The protein below binds the small molecule below.
Small molecule (SMILES): Nc1nc2c([nH]c(=O)n2[C@@H]2O[C@H](CO[P](=O)(O)O[P](=O)(O)OP(=O)(O)O)[C@@H](O)[C@H]2O)c(=O)[nH]1

Sequence of chain 1.D:
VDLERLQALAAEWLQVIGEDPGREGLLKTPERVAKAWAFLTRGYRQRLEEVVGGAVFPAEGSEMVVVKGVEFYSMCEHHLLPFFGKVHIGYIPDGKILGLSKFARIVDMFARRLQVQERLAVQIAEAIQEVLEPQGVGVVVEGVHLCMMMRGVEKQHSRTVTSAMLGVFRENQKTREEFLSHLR

Binding-site contacts:
Ligand atom O8 contacts residue HIS111 of chain 2.B at 3.4 Å (h-bond).
Ligand atom O1G contacts residue ARG183 of chain 2.B at 2.9 Å (salt-bridge).
Ligand atom C2 contacts residue GLU150 of chain 2.B at 3.5 Å.
Ligand atom O2G contacts residue ARG183 of chain 2.B at 2.8 Å (salt-bridge).
Ligand atom PG contacts residue SER133 of chain 2.C at 3.4 Å.
Ligand atom O2' contacts residue SER133 of chain 2.C at 2.7 Å (h-bond).
Ligand atom C3' contacts residue SER133 of chain 2.C at 3.1 Å.
Ligand atom O1G contacts residue SER133 of chain 2.C at 3.0 Å (h-bond).
Ligand atom O3G contacts residue LYS134 of chain 2.C at 2.8 Å (salt-bridge).
Ligand atom O1B contacts residue ARG183 of chain 2.B at 3.3 Å (salt-bridge).
Ligand atom O8 contacts residue CYS179 of chain 2.B at 3.3 Å (h-bond).
Ligand atom C8 contacts residue HIS110 of chain 2.B at 3.2 Å.
Ligand atom O3B contacts residue LYS134 of chain 2.C at 3.3 Å (salt-bridge).
Ligand atom N3 contacts residue LEU132 of chain 2.C at 3.1 Å (h-bond).
Ligand atom O2' contacts residue LEU132 of chain 2.C at 3.2 Å (h-bond).
Ligand atom O3G contacts residue SER133 of chain 2.C at 2.6 Å (h-bond).
Ligand atom N3 contacts residue GLY131 of chain 2.C at 3.5 Å.
Ligand atom O2G contacts residue ARG137 of chain 2.C at 2.9 Å (salt-bridge).
Ligand atom O3' contacts residue LYS134 of chain 2.C at 3.3 Å.
Ligand atom O1A contacts residue ARG64 of chain 1.D at 2.8 Å (salt-bridge).
Ligand atom C2' contacts residue SER133 of chain 2.C at 3.5 Å.
Ligand atom O4' contacts residue HIS110 of chain 2.B at 3.5 Å.
Ligand atom O6 contacts residue VAL148 of chain 2.B at 3.2 Å.
Ligand atom N2 contacts residue LEU130 of chain 2.C at 3.1 Å (h-bond).
Ligand atom C1' contacts residue GLY131 of chain 2.C at 3.5 Å.
Ligand atom O6 contacts residue GLN149 of chain 2.B at 2.7 Å (h-bond).
Ligand atom O2A contacts residue LYS134 of chain 2.C at 3.2 Å (salt-bridge).
Ligand atom O3' contacts residue SER133 of chain 2.C at 2.6 Å (h-bond).
Ligand atom O8 contacts residue ZN1 of chain 2.I at 2.1 Å.
Ligand atom C2 contacts residue LEU132 of chain 2.C at 3.4 Å (hydrophobic).
Ligand atom O3' contacts residue GLY131 of chain 2.C at 3.4 Å.
Ligand atom O3G contacts residue ARG137 of chain 2.C at 2.8 Å (salt-bridge).
Ligand atom O8 contacts residue HIS110 of chain 2.B at 3.5 Å (h-bond).
Ligand atom O1B contacts residue HIS111 of chain 2.B at 2.6 Å (h-bond).
Ligand atom N9 contacts residue HIS110 of chain 2.B at 3.5 Å (h-bond).
Ligand atom N1 contacts residue GLU150 of chain 2.B at 2.8 Å (salt-bridge).
Ligand atom N2 contacts residue GLU150 of chain 2.B at 2.5 Å (salt-bridge).
Ligand atom C8 contacts residue ZN1 of chain 2.I at 3.1 Å.
Ligand atom N7 contacts residue HIS110 of chain 2.B at 3.4 Å (h-bond).
Ligand atom O3A contacts residue ARG64 of chain 1.D at 3.2 Å.

Sequence of chain 2.B:
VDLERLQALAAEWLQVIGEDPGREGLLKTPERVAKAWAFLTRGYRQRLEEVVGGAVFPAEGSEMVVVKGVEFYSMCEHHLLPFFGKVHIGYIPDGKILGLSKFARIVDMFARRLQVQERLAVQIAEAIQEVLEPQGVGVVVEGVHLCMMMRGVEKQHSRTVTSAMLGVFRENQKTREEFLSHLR

Sequence of chain 2.C:
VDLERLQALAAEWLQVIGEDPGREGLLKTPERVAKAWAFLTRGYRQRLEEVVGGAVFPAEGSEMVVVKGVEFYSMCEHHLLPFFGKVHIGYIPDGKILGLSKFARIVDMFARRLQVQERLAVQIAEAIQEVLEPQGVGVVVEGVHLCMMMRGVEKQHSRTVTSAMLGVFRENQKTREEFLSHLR